Binding-site contacts:
Ligand atom C5 contacts residue ILE45 of chain 1.F at 4.1 Å (hydrophobic).
Ligand atom O5 contacts residue ASN332 of chain 1.E at 2.2 Å (h-bond).
Ligand atom C5 contacts residue ASN332 of chain 1.E at 3.5 Å.
Ligand atom O7 contacts residue ASN332 of chain 1.E at 4.0 Å.
Ligand atom O4 contacts residue ILE45 of chain 1.F at 4.3 Å.
Ligand atom C3 contacts residue ILE45 of chain 1.F at 4.5 Å (hydrophobic).
Ligand atom C7 contacts residue ASN332 of chain 1.E at 3.8 Å.
Ligand atom O6 contacts residue ASN332 of chain 1.E at 4.1 Å.
Ligand atom C8 contacts residue ILE30 of chain 1.E at 3.5 Å (hydrophobic).
Ligand atom C6 contacts residue TRP21 of chain 1.F at 4.2 Å (hydrophobic).
Ligand atom C5 contacts residue TRP21 of chain 1.F at 4.3 Å (hydrophobic).
Ligand atom N2 contacts residue ILE30 of chain 1.E at 4.3 Å.
Ligand atom N2 contacts residue ILE45 of chain 1.F at 4.5 Å.
Ligand atom O5 contacts residue TRP21 of chain 1.F at 4.2 Å.
Ligand atom C4 contacts residue ASN332 of chain 1.E at 4.2 Å.
Ligand atom N2 contacts residue ASN332 of chain 1.E at 3.1 Å (h-bond).
Ligand atom O7 contacts residue ILE30 of chain 1.E at 4.2 Å.
Ligand atom C3 contacts residue ASN332 of chain 1.E at 3.9 Å.
Ligand atom C7 contacts residue ILE30 of chain 1.E at 3.9 Å (hydrophobic).
Ligand atom C1 contacts residue ASN332 of chain 1.E at 1.4 Å.
Ligand atom C8 contacts residue THR49 of chain 1.F at 4.3 Å.
Ligand atom O6 contacts residue TRP21 of chain 1.F at 3.2 Å (h-bond).
Ligand atom C2 contacts residue ASN332 of chain 1.E at 2.6 Å.

Sequence of chain 1.E:
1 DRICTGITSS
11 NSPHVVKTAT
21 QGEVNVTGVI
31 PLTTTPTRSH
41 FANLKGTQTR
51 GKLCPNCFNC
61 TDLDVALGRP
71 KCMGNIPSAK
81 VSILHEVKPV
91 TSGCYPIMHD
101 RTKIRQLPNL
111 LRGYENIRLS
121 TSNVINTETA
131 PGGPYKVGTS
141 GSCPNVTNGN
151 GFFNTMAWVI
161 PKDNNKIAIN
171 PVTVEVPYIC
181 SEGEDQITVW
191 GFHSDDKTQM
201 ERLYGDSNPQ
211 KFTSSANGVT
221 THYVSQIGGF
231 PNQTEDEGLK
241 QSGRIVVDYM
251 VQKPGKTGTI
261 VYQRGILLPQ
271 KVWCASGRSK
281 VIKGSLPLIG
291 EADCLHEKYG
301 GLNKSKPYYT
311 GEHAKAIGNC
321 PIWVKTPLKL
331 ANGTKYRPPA

This protein binds this small molecule.
Small molecule (SMILES): CC(=O)N[C@H]1[C@H](O[C@H]2[C@H](O)[C@@H](NC(C)=O)CO[C@@H]2CO)O[C@H](CO)[C@@H](O)[C@@H]1O

Sequence of chain 1.F:
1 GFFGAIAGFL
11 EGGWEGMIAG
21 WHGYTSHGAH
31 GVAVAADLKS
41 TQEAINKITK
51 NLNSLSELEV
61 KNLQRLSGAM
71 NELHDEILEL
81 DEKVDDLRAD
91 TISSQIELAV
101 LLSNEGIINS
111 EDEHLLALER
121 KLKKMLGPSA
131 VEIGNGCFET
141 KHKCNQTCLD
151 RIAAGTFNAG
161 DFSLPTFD